A small-molecule ligand and the protein it binds are described below.
Small molecule (SMILES): CO[P](=O)(O)O[C@H]1[C@@H](O)[C@H](n2ccc(=O)[nH]c2=O)O[C@@H]1COP(=O)(O)O

Sequence of chain 3.A:
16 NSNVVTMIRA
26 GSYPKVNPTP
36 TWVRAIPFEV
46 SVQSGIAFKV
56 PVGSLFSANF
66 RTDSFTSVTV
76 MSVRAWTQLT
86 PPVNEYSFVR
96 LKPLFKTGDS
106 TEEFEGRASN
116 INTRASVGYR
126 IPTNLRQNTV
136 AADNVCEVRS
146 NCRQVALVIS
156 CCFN

Sequence of chain 3.O:
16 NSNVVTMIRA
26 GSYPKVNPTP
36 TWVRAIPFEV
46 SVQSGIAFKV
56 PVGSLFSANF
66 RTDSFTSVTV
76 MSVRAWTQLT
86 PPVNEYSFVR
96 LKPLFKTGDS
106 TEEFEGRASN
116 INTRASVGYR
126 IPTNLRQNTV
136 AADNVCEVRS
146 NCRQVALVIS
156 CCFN

Binding-site contacts:
Ligand atom O5' contacts residue ARG131 of chain 3.O at 2.8 Å (salt-bridge).
Ligand atom O3' contacts residue ARG125 of chain 3.O at 4.0 Å.
Ligand atom C4 contacts residue ARG125 of chain 3.O at 3.7 Å.
Ligand atom O4 contacts residue ASN16 of chain 3.A at 4.2 Å.
Ligand atom N3 contacts residue ARG125 of chain 3.O at 3.8 Å.
Ligand atom O2 contacts residue ARG125 of chain 3.O at 4.1 Å.
Ligand atom OP1 contacts residue ILE23 of chain 3.A at 3.8 Å.
Ligand atom C4' contacts residue ARG125 of chain 3.O at 4.3 Å.
Ligand atom C2 contacts residue ASN16 of chain 3.A at 3.0 Å.
Ligand atom OP2 contacts residue ARG131 of chain 3.O at 3.7 Å.
Ligand atom O4 contacts residue SER17 of chain 3.A at 3.3 Å.
Ligand atom P contacts residue ARG125 of chain 3.O at 3.8 Å.
Ligand atom C6 contacts residue ARG125 of chain 3.O at 3.6 Å.
Ligand atom OP1 contacts residue ARG131 of chain 3.O at 3.4 Å (salt-bridge).
Ligand atom C5' contacts residue ARG125 of chain 3.O at 4.2 Å.
Ligand atom OP3 contacts residue ILE23 of chain 3.A at 4.4 Å.
Ligand atom N3 contacts residue SER17 of chain 3.A at 4.5 Å.
Ligand atom O2 contacts residue ASN16 of chain 3.A at 2.7 Å (h-bond).
Ligand atom P contacts residue ARG131 of chain 3.O at 3.5 Å.
Ligand atom C2 contacts residue ARG125 of chain 3.O at 3.9 Å.
Ligand atom C3' contacts residue ARG125 of chain 3.O at 3.3 Å.
Ligand atom OP1 contacts residue ARG125 of chain 3.O at 2.8 Å (salt-bridge).
Ligand atom OP3 contacts residue ARG125 of chain 3.O at 2.6 Å.
Ligand atom C2' contacts residue ARG125 of chain 3.O at 3.7 Å.
Ligand atom OP2 contacts residue ILE23 of chain 3.A at 4.2 Å.
Ligand atom N1 contacts residue ASN16 of chain 3.A at 4.4 Å.
Ligand atom N1 contacts residue ARG125 of chain 3.O at 3.8 Å.
Ligand atom C4 contacts residue ASN16 of chain 3.A at 3.9 Å.
Ligand atom C1' contacts residue ARG125 of chain 3.O at 4.3 Å.
Ligand atom O4 contacts residue THR21 of chain 3.A at 4.4 Å.
Ligand atom C5' contacts residue ARG131 of chain 3.O at 3.3 Å.
Ligand atom N3 contacts residue ASN16 of chain 3.A at 2.7 Å (h-bond).
Ligand atom P contacts residue ILE23 of chain 3.A at 4.3 Å.
Ligand atom O4 contacts residue ARG125 of chain 3.O at 4.0 Å.
Ligand atom O5' contacts residue ARG125 of chain 3.O at 3.0 Å (salt-bridge).
Ligand atom OP2 contacts residue SER77 of chain 3.O at 4.0 Å.
Ligand atom C5 contacts residue ARG125 of chain 3.O at 3.7 Å.
Ligand atom C4 contacts residue SER17 of chain 3.A at 4.2 Å.
Ligand atom C5' contacts residue MET76 of chain 3.O at 4.3 Å (hydrophobic).
Ligand atom OP3 contacts residue SER77 of chain 3.O at 4.4 Å.